This small molecule binds to this protein.
Small molecule (SMILES): NC(=O)c1ccc(O)cc1

Sequence of chain 3.D:
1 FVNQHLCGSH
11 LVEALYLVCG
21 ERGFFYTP

Sequence of chain 2.D:
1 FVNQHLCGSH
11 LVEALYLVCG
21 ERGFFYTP

Binding-site contacts:
Ligand atom O4 contacts residue HIS10 of chain 2.D at 2.9 Å (h-bond).
Ligand atom C3 contacts residue GLU13 of chain 2.D at 3.9 Å.
Ligand atom C2 contacts residue GLU13 of chain 3.D at 4.1 Å.
Ligand atom C4 contacts residue HIS10 of chain 2.D at 4.0 Å.
Ligand atom C5 contacts residue ALA14 of chain 2.D at 3.9 Å (hydrophobic).
Ligand atom C4 contacts residue GLU13 of chain 2.D at 3.9 Å.
Ligand atom C3 contacts residue SER9 of chain 3.D at 3.8 Å.
Ligand atom C6 contacts residue ALA14 of chain 2.D at 4.1 Å (hydrophobic).
Ligand atom C6 contacts residue GLU13 of chain 2.D at 3.4 Å.
Ligand atom C1 contacts residue GLU13 of chain 2.D at 3.5 Å.
Ligand atom C5 contacts residue GLU13 of chain 2.D at 3.6 Å.
Ligand atom C3 contacts residue HIS10 of chain 2.D at 4.1 Å.
Ligand atom N1' contacts residue GLU13 of chain 2.D at 3.7 Å.
Ligand atom C6 contacts residue LEU17 of chain 2.D at 3.8 Å (hydrophobic).
Ligand atom O1' contacts residue GLU13 of chain 2.D at 3.6 Å.
Ligand atom C1' contacts residue GLU13 of chain 2.D at 3.3 Å.
Ligand atom O4 contacts residue SER9 of chain 3.D at 3.2 Å (h-bond).
Ligand atom C1' contacts residue LEU17 of chain 2.D at 4.3 Å (hydrophobic).
Ligand atom C5 contacts residue HIS10 of chain 2.D at 4.1 Å.
Ligand atom C2 contacts residue GLU13 of chain 2.D at 3.4 Å.
Ligand atom C4 contacts residue SER9 of chain 3.D at 3.8 Å.
Ligand atom N1' contacts residue LEU17 of chain 2.D at 3.6 Å.
Ligand atom C3 contacts residue GLU13 of chain 3.D at 4.3 Å.